A protein and the small-molecule ligand that binds it are described below.
Small molecule (SMILES): CO[C@H]1O[C@H](CO)[C@@H](O)[C@H](O)[C@@H]1O

Sequence of chain 1.C:
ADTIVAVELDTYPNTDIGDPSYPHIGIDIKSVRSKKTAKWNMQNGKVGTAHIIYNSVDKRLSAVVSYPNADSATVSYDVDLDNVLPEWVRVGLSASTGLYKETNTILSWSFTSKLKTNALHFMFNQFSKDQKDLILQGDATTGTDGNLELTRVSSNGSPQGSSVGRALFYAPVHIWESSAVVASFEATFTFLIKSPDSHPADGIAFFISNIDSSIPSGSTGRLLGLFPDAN

Binding-site contacts:
Ligand atom O6 contacts residue LEU99 of chain 1.C at 3.2 Å (h-bond).
Ligand atom C4 contacts residue ASP208 of chain 1.C at 3.5 Å.
Ligand atom C6 contacts residue GLY98 of chain 1.C at 4.4 Å.
Ligand atom O2 contacts residue GLY98 of chain 1.C at 3.7 Å.
Ligand atom O4 contacts residue TYR12 of chain 1.C at 3.8 Å.
Ligand atom C6 contacts residue TYR100 of chain 1.C at 4.2 Å (hydrophobic).
Ligand atom O6 contacts residue THR97 of chain 1.C at 4.4 Å.
Ligand atom C5 contacts residue ASN14 of chain 1.C at 4.4 Å.
Ligand atom O3 contacts residue GLY227 of chain 1.C at 3.9 Å.
Ligand atom O6 contacts residue GLY98 of chain 1.C at 3.2 Å.
Ligand atom O6 contacts residue TYR100 of chain 1.C at 3.1 Å (h-bond).
Ligand atom C6 contacts residue ALA207 of chain 1.C at 3.5 Å (hydrophobic).
Ligand atom C6 contacts residue TYR12 of chain 1.C at 3.8 Å (hydrophobic).
Ligand atom O5 contacts residue LEU99 of chain 1.C at 3.3 Å (h-bond).
Ligand atom O6 contacts residue ASP208 of chain 1.C at 2.8 Å (salt-bridge).
Ligand atom O1 contacts residue LEU99 of chain 1.C at 4.4 Å.
Ligand atom O2 contacts residue GLY227 of chain 1.C at 4.3 Å.
Ligand atom C2 contacts residue LEU99 of chain 1.C at 4.5 Å (hydrophobic).
Ligand atom O4 contacts residue ASN14 of chain 1.C at 2.8 Å (h-bond).
Ligand atom O4 contacts residue ARG228 of chain 1.C at 3.3 Å (salt-bridge).
Ligand atom O4 contacts residue ASP208 of chain 1.C at 2.7 Å (salt-bridge).
Ligand atom C7 contacts residue LEU99 of chain 1.C at 4.5 Å (hydrophobic).
Ligand atom O2 contacts residue LEU99 of chain 1.C at 3.8 Å.
Ligand atom C5 contacts residue LEU99 of chain 1.C at 4.3 Å (hydrophobic).
Ligand atom C6 contacts residue LEU99 of chain 1.C at 4.4 Å (hydrophobic).
Ligand atom C4 contacts residue ASN14 of chain 1.C at 3.9 Å.
Ligand atom C5 contacts residue TYR12 of chain 1.C at 3.9 Å (hydrophobic).
Ligand atom C1 contacts residue LEU99 of chain 1.C at 3.6 Å (hydrophobic).
Ligand atom C3 contacts residue ASN14 of chain 1.C at 4.1 Å.
Ligand atom C4 contacts residue GLY227 of chain 1.C at 4.0 Å.
Ligand atom O5 contacts residue GLY98 of chain 1.C at 4.2 Å.
Ligand atom O3 contacts residue ARG228 of chain 1.C at 3.4 Å (salt-bridge).
Ligand atom C6 contacts residue ASP208 of chain 1.C at 3.1 Å.
Ligand atom C3 contacts residue ARG228 of chain 1.C at 4.2 Å.
Ligand atom C5 contacts residue ASP208 of chain 1.C at 4.0 Å.
Ligand atom C4 contacts residue ARG228 of chain 1.C at 3.8 Å.
Ligand atom O3 contacts residue ASN14 of chain 1.C at 4.5 Å.
Ligand atom O4 contacts residue GLY227 of chain 1.C at 4.0 Å.
Ligand atom O5 contacts residue TYR100 of chain 1.C at 4.1 Å.
Ligand atom O6 contacts residue ALA207 of chain 1.C at 3.5 Å.